This protein binds this small molecule.
Small molecule (SMILES): CSCC[C@H](NC(=O)[C@H](CC(C)C)NC(=O)[C@H](Cc1ccccc1)NC(=O)[C@H](CC(=O)O)NC(=O)[C@H](Cc1ccc(O)cc1)NC(=O)[C@H](CC1=c2ccccc2=NC1)NC(=O)[C@@H](NC(=O)[C@@H](NC(=O)[C@H](CCCN=C(N)N)NC(=O)[C@@H](N)CO)C(C)C)[C@@H](C)O)C(=O)N[C@@H](CCC(=O)O)C(=O)N[C@H](C=O)CC(=O)O

Sequence of chain 1.B:
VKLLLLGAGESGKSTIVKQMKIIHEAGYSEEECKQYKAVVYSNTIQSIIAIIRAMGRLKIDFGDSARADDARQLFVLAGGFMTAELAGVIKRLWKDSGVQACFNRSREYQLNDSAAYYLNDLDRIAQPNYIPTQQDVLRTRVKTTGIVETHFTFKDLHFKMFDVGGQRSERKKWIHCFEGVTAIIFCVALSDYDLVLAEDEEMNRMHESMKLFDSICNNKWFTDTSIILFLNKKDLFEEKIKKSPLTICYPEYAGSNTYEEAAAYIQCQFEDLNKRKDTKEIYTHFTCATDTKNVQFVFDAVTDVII

Binding-site contacts:
Ligand atom CD2 contacts residue ASN231 of chain 1.B at 3.3 Å.
Ligand atom CD contacts residue ARG180 of chain 1.B at 3.7 Å.
Ligand atom CG2 contacts residue ARG183 of chain 1.B at 3.1 Å.
Ligand atom N contacts residue SER181 of chain 1.B at 2.7 Å (h-bond).
Ligand atom O contacts residue SER181 of chain 1.B at 3.6 Å.
Ligand atom N contacts residue GLU182 of chain 1.B at 3.6 Å.
Ligand atom N contacts residue TRP186 of chain 1.B at 3.3 Å.
Ligand atom O contacts residue TRP186 of chain 1.B at 2.6 Å (h-bond).
Ligand atom CD1 contacts residue SER227 of chain 1.B at 3.7 Å.
Ligand atom CA contacts residue SER181 of chain 1.B at 3.2 Å.
Ligand atom NE1 contacts residue GLY177 of chain 1.B at 3.3 Å (h-bond).
Ligand atom O contacts residue SER181 of chain 1.B at 2.7 Å (h-bond).
Ligand atom CA contacts residue GLN179 of chain 1.B at 3.5 Å.
Ligand atom OG contacts residue ARG183 of chain 1.B at 3.7 Å.
Ligand atom O contacts residue GLU182 of chain 1.B at 3.0 Å.
Ligand atom NH1 contacts residue ARG180 of chain 1.B at 3.4 Å (salt-bridge).
Ligand atom CZ3 contacts residue ILE228 of chain 1.B at 3.4 Å (hydrophobic).
Ligand atom C contacts residue TRP186 of chain 1.B at 3.5 Å (hydrophobic).
Ligand atom O contacts residue ARG180 of chain 1.B at 3.2 Å.
Ligand atom CZ contacts residue ILE187 of chain 1.B at 3.3 Å (hydrophobic).
Ligand atom CZ3 contacts residue SER227 of chain 1.B at 3.6 Å.
Ligand atom C contacts residue ARG180 of chain 1.B at 3.6 Å.
Ligand atom SD contacts residue SER227 of chain 1.B at 3.4 Å.
Ligand atom CD1 contacts residue GLY177 of chain 1.B at 3.3 Å.
Ligand atom CH2 contacts residue ILE228 of chain 1.B at 3.6 Å (hydrophobic).
Ligand atom C contacts residue SER181 of chain 1.B at 3.5 Å.
Ligand atom CB contacts residue TRP186 of chain 1.B at 3.6 Å (hydrophobic).
Ligand atom CD2 contacts residue TRP186 of chain 1.B at 3.6 Å (hydrophobic).
Ligand atom CD1 contacts residue SER227 of chain 1.B at 3.5 Å.
Ligand atom OE1 contacts residue ARG183 of chain 1.B at 2.9 Å (salt-bridge).
Ligand atom CA contacts residue SER181 of chain 1.B at 3.6 Å.
Ligand atom CD1 contacts residue ILE228 of chain 1.B at 3.5 Å (hydrophobic).
Ligand atom O contacts residue TRP186 of chain 1.B at 3.5 Å (h-bond).
Ligand atom C contacts residue SER181 of chain 1.B at 3.4 Å.
Ligand atom CB contacts residue PHE190 of chain 1.B at 3.7 Å (hydrophobic).
Ligand atom OH contacts residue LYS223 of chain 1.B at 3.3 Å.
Ligand atom C contacts residue TRP186 of chain 1.B at 3.5 Å (hydrophobic).
Ligand atom CB contacts residue ARG183 of chain 1.B at 3.6 Å.
Ligand atom CD1 contacts residue VAL176 of chain 1.B at 3.7 Å (hydrophobic).
Ligand atom CA contacts residue TRP186 of chain 1.B at 3.6 Å (hydrophobic).